The small molecule below binds the protein below.
Small molecule (SMILES): CC(=O)N[C@@H]1[C@@H](O)[C@H](O)[C@@H](CO)O[C@H]1O

Sequence of chain 33.B:
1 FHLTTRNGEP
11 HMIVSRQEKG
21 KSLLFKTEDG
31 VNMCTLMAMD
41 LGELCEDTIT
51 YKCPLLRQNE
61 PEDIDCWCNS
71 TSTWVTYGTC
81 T

Sequence of chain 33.A:
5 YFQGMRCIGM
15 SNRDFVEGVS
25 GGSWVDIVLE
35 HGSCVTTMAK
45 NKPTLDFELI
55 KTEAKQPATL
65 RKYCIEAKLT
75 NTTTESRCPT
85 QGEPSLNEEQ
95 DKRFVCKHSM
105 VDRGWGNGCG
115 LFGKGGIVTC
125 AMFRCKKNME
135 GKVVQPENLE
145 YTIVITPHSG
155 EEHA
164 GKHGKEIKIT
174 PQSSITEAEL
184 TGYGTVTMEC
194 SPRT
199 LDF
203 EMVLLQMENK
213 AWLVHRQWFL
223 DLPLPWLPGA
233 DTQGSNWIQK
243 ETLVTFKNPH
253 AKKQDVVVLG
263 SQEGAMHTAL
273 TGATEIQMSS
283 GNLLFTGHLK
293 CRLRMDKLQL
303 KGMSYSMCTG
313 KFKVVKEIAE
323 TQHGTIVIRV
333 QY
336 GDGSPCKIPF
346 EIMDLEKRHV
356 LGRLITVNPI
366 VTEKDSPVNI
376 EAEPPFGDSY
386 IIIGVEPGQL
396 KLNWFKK

Binding-site contacts:
Ligand atom C8 contacts residue PHE98 of chain 33.A at 3.6 Å (hydrophobic).
Ligand atom C2 contacts residue NAG1 of chain 33.N at 4.1 Å.
Ligand atom C6 contacts residue THR48 of chain 33.B at 4.4 Å.
Ligand atom C6 contacts residue NAG1 of chain 33.N at 3.4 Å.
Ligand atom O4 contacts residue NAG1 of chain 33.N at 1.6 Å.
Ligand atom O7 contacts residue MET126 of chain 33.A at 3.1 Å.
Ligand atom O7 contacts residue ASN75 of chain 33.A at 3.2 Å (h-bond).
Ligand atom O6 contacts residue THR48 of chain 33.B at 4.0 Å.
Ligand atom C6 contacts residue ASN75 of chain 33.A at 3.8 Å.
Ligand atom O5 contacts residue THR48 of chain 33.B at 4.0 Å.
Ligand atom O3 contacts residue NAG1 of chain 33.N at 2.4 Å (h-bond).
Ligand atom O5 contacts residue ASN75 of chain 33.A at 2.1 Å (h-bond).
Ligand atom C6 contacts residue CYS45 of chain 33.B at 4.4 Å (hydrophobic).
Ligand atom O6 contacts residue CYS45 of chain 33.B at 3.4 Å (h-bond).
Ligand atom O6 contacts residue ASN75 of chain 33.A at 3.8 Å.
Ligand atom C4 contacts residue NAG1 of chain 33.N at 2.9 Å.
Ligand atom O6 contacts residue GLU46 of chain 33.B at 3.8 Å.
Ligand atom C5 contacts residue NAG1 of chain 33.N at 3.7 Å.
Ligand atom C7 contacts residue ASN75 of chain 33.A at 2.8 Å.
Ligand atom C7 contacts residue MET126 of chain 33.A at 3.8 Å (hydrophobic).
Ligand atom C3 contacts residue ASN75 of chain 33.A at 3.5 Å.
Ligand atom C1 contacts residue ASN75 of chain 33.A at 1.3 Å.
Ligand atom C4 contacts residue ASN75 of chain 33.A at 4.0 Å.
Ligand atom C3 contacts residue NAG1 of chain 33.N at 3.3 Å.
Ligand atom C8 contacts residue MET126 of chain 33.A at 3.7 Å (hydrophobic).
Ligand atom N2 contacts residue ASN75 of chain 33.A at 3.0 Å (h-bond).
Ligand atom C5 contacts residue ASN75 of chain 33.A at 3.2 Å.
Ligand atom O6 contacts residue NAG1 of chain 33.N at 4.1 Å.
Ligand atom C2 contacts residue ASN75 of chain 33.A at 2.6 Å.
Ligand atom C8 contacts residue ASN75 of chain 33.A at 3.0 Å.